A small-molecule ligand and the protein it binds are described below.
Small molecule (SMILES): NC1(C(=O)O)CC1

Binding-site contacts:
Ligand atom OXT contacts residue TYR269 of chain 1.D at 4.3 Å.
Ligand atom CA contacts residue LYS51 of chain 1.D at 3.9 Å.
Ligand atom CA contacts residue GLN80 of chain 1.D at 3.8 Å.
Ligand atom N contacts residue PHE295 of chain 1.D at 4.1 Å.
Ligand atom CA contacts residue PLP1 of chain 1.K at 3.2 Å.
Ligand atom CB contacts residue LYS51 of chain 1.D at 3.9 Å.
Ligand atom C contacts residue GLY74 of chain 1.D at 4.5 Å.
Ligand atom CB contacts residue GLN80 of chain 1.D at 2.5 Å.
Ligand atom OXT contacts residue TRP102 of chain 1.D at 3.6 Å.
Ligand atom CB contacts residue SER78 of chain 1.D at 3.8 Å.
Ligand atom CA contacts residue PHE295 of chain 1.D at 3.9 Å (hydrophobic).
Ligand atom CA contacts residue SER78 of chain 1.D at 3.8 Å.
Ligand atom C contacts residue ASN79 of chain 1.D at 4.2 Å.
Ligand atom CG contacts residue ASN79 of chain 1.D at 3.2 Å.
Ligand atom C contacts residue TYR269 of chain 1.D at 4.4 Å (hydrophobic).
Ligand atom CG contacts residue GLN80 of chain 1.D at 3.9 Å.
Ligand atom N contacts residue LYS51 of chain 1.D at 3.0 Å (salt-bridge).
Ligand atom C contacts residue SER78 of chain 1.D at 2.9 Å.
Ligand atom O contacts residue SER78 of chain 1.D at 1.9 Å (h-bond).
Ligand atom CG contacts residue LYS51 of chain 1.D at 4.4 Å.
Ligand atom O contacts residue GLY74 of chain 1.D at 3.9 Å.
Ligand atom OXT contacts residue GLN80 of chain 1.D at 4.4 Å.
Ligand atom OXT contacts residue SER78 of chain 1.D at 3.7 Å.
Ligand atom CB contacts residue PLP1 of chain 1.K at 3.3 Å.
Ligand atom CA contacts residue ASN79 of chain 1.D at 3.9 Å.
Ligand atom O contacts residue GLN80 of chain 1.D at 4.0 Å.
Ligand atom N contacts residue GLN80 of chain 1.D at 4.3 Å.
Ligand atom CG contacts residue PLP1 of chain 1.K at 3.2 Å.
Ligand atom N contacts residue GLY164 of chain 1.D at 4.3 Å.
Ligand atom N contacts residue PLP1 of chain 1.K at 2.4 Å.
Ligand atom OXT contacts residue GLY74 of chain 1.D at 4.1 Å.
Ligand atom O contacts residue ASN79 of chain 1.D at 3.5 Å (h-bond).
Ligand atom CG contacts residue PHE295 of chain 1.D at 3.1 Å (hydrophobic).
Ligand atom CB contacts residue ASN79 of chain 1.D at 2.8 Å.
Ligand atom CG contacts residue SER78 of chain 1.D at 4.2 Å.
Ligand atom O contacts residue GLY75 of chain 1.D at 3.8 Å.
Ligand atom C contacts residue GLN80 of chain 1.D at 3.9 Å.

Sequence of chain 1.D:
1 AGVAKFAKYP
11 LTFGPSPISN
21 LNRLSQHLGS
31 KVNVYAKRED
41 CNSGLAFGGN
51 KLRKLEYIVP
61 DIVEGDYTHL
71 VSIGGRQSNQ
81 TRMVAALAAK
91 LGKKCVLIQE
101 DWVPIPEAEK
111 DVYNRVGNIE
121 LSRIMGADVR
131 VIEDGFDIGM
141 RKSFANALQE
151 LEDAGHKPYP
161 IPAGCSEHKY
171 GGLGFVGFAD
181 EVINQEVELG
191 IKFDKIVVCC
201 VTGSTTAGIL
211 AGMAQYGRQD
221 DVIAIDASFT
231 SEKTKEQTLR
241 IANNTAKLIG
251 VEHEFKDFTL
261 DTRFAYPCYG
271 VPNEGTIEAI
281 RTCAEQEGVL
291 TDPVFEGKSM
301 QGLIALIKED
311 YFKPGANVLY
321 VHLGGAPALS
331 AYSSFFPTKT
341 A